Sequence of chain 1.C:
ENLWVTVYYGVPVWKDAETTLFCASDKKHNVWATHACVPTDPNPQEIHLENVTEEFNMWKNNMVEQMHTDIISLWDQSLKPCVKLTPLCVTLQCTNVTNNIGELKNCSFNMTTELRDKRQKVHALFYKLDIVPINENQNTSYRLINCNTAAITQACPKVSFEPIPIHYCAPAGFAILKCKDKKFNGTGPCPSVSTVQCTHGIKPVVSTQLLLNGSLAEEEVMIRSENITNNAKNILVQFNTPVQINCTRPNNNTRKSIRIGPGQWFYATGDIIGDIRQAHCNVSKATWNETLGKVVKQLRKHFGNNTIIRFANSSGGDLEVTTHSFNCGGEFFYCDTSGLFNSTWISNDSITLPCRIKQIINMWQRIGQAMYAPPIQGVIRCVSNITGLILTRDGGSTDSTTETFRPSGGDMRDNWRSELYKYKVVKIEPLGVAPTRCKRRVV

This protein binds this small molecule.
Small molecule (SMILES): CC(=O)N[C@@H]1[C@@H](O)[C@H](O)[C@@H](CO)O[C@H]1O

Binding-site contacts:
Ligand atom O7 contacts residue SER315 of chain 1.C at 3.5 Å (h-bond).
Ligand atom O7 contacts residue SER314 of chain 1.C at 3.4 Å (h-bond).
Ligand atom C3 contacts residue ASN313 of chain 1.C at 3.8 Å.
Ligand atom C8 contacts residue SER315 of chain 1.C at 4.0 Å.
Ligand atom C1 contacts residue ASN313 of chain 1.C at 1.4 Å.
Ligand atom C2 contacts residue ASN313 of chain 1.C at 2.5 Å.
Ligand atom C7 contacts residue ASN313 of chain 1.C at 3.6 Å.
Ligand atom N2 contacts residue SER314 of chain 1.C at 4.5 Å.
Ligand atom O5 contacts residue ASN313 of chain 1.C at 2.4 Å (h-bond).
Ligand atom C5 contacts residue ASN313 of chain 1.C at 3.7 Å.
Ligand atom N2 contacts residue ASN313 of chain 1.C at 3.0 Å (h-bond).
Ligand atom O6 contacts residue ASN313 of chain 1.C at 4.2 Å.
Ligand atom C7 contacts residue SER315 of chain 1.C at 4.2 Å.
Ligand atom C7 contacts residue SER314 of chain 1.C at 3.7 Å.
Ligand atom O7 contacts residue ASN313 of chain 1.C at 3.9 Å.
Ligand atom C4 contacts residue ASN313 of chain 1.C at 4.3 Å.
Ligand atom C8 contacts residue SER314 of chain 1.C at 3.9 Å.